The protein below binds the small molecule below.
Small molecule (SMILES): CC(C)=CCO[P](=O)(O)OP(=O)(O)O

Sequence of chain 1.A:
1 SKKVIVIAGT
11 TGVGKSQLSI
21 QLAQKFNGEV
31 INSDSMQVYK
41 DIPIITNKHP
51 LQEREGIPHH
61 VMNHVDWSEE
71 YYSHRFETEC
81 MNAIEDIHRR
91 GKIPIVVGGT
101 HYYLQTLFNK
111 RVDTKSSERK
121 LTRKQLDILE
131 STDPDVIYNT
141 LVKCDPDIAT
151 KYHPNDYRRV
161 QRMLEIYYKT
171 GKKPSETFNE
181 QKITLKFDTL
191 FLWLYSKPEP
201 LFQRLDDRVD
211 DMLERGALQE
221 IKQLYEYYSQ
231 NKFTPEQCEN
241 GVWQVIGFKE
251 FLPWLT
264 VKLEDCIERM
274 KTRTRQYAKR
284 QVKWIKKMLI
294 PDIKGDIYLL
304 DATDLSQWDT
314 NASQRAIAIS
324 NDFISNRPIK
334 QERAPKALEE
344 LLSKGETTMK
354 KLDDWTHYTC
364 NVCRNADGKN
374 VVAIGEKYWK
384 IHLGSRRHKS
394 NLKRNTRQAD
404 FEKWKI

Binding-site contacts:
Ligand atom O1B contacts residue SER16 of chain 1.A at 3.2 Å (h-bond).
Ligand atom O2B contacts residue GLY12 of chain 1.A at 3.5 Å (h-bond).
Ligand atom PB contacts residue LYS15 of chain 1.A at 4.0 Å.
Ligand atom O1B contacts residue GLY14 of chain 1.A at 3.4 Å.
Ligand atom O2A contacts residue GLY12 of chain 1.A at 3.8 Å.
Ligand atom PB contacts residue GLY12 of chain 1.A at 3.9 Å.
Ligand atom O2B contacts residue THR11 of chain 1.A at 3.1 Å.
Ligand atom O1 contacts residue THR11 of chain 1.A at 4.2 Å.
Ligand atom O3A contacts residue THR11 of chain 1.A at 3.4 Å.
Ligand atom O1B contacts residue LYS15 of chain 1.A at 3.0 Å (salt-bridge).
Ligand atom O1 contacts residue ARG208 of chain 1.A at 2.7 Å (salt-bridge).
Ligand atom PB contacts residue THR11 of chain 1.A at 3.8 Å.
Ligand atom PA contacts residue GLY14 of chain 1.A at 4.1 Å.
Ligand atom PA contacts residue GLY12 of chain 1.A at 4.2 Å.
Ligand atom O2A contacts residue GLY14 of chain 1.A at 3.5 Å (h-bond).
Ligand atom PA contacts residue ARG208 of chain 1.A at 4.1 Å.
Ligand atom O2B contacts residue THR10 of chain 1.A at 3.0 Å (h-bond).
Ligand atom O2A contacts residue VAL13 of chain 1.A at 3.4 Å.
Ligand atom PB contacts residue VAL13 of chain 1.A at 4.3 Å.
Ligand atom PA contacts residue VAL13 of chain 1.A at 4.0 Å.
Ligand atom O3A contacts residue GLY12 of chain 1.A at 3.1 Å (h-bond).
Ligand atom O1A contacts residue HIS49 of chain 1.A at 4.1 Å.
Ligand atom O1A contacts residue GLY14 of chain 1.A at 4.0 Å.
Ligand atom O3B contacts residue ARG208 of chain 1.A at 4.2 Å.
Ligand atom O3B contacts residue THR11 of chain 1.A at 3.1 Å.
Ligand atom O3A contacts residue VAL13 of chain 1.A at 3.2 Å (h-bond).
Ligand atom O2B contacts residue GLY14 of chain 1.A at 4.0 Å.
Ligand atom O2B contacts residue VAL13 of chain 1.A at 3.8 Å.
Ligand atom O3B contacts residue GLY12 of chain 1.A at 4.5 Å.
Ligand atom O3A contacts residue GLY14 of chain 1.A at 3.6 Å (h-bond).
Ligand atom O3B contacts residue ASN47 of chain 1.A at 3.1 Å (h-bond).
Ligand atom O2B contacts residue LYS15 of chain 1.A at 3.5 Å.
Ligand atom O1B contacts residue GLN17 of chain 1.A at 4.4 Å.
Ligand atom PB contacts residue GLY14 of chain 1.A at 4.1 Å.
Ligand atom O1 contacts residue GLY12 of chain 1.A at 4.3 Å.